Sequence of chain 1.N:
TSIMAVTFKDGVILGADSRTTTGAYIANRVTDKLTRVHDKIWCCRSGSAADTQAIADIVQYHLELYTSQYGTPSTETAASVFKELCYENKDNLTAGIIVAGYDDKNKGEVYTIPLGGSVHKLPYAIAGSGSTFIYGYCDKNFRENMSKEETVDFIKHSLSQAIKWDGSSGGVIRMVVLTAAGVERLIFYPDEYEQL

This protein binds this small molecule.
Small molecule (SMILES): CC(C)C[C@H](NC(=O)[C@H](Cc1ccccc1)NC(=O)c1cnccn1)B(O)O

Binding-site contacts:
Ligand atom C10 contacts residue THR21 of chain 1.N at 4.0 Å.
Ligand atom O8 contacts residue GLY47 of chain 1.N at 4.0 Å.
Ligand atom C24 contacts residue THR52 of chain 1.N at 3.8 Å.
Ligand atom C22 contacts residue THR1 of chain 1.N at 2.7 Å.
Ligand atom O8 contacts residue ALA49 of chain 1.N at 2.9 Å (h-bond).
Ligand atom C3 contacts residue THR21 of chain 1.N at 3.2 Å.
Ligand atom C22 contacts residue LYS33 of chain 1.N at 3.9 Å.
Ligand atom O8 contacts residue SER48 of chain 1.N at 3.9 Å.
Ligand atom C25 contacts residue THR20 of chain 1.N at 3.8 Å.
Ligand atom N9 contacts residue THR21 of chain 1.N at 3.3 Å (h-bond).
Ligand atom C7 contacts residue ALA49 of chain 1.N at 3.9 Å (hydrophobic).
Ligand atom O27 contacts residue SER46 of chain 1.N at 3.9 Å.
Ligand atom C17 contacts residue THR21 of chain 1.N at 3.9 Å.
Ligand atom O19 contacts residue THR20 of chain 1.N at 3.4 Å.
Ligand atom N4 contacts residue THR22 of chain 1.N at 2.8 Å (h-bond).
Ligand atom C11 contacts residue THR21 of chain 1.N at 3.7 Å.
Ligand atom N20 contacts residue THR1 of chain 1.N at 3.7 Å.
Ligand atom N4 contacts residue HIS114 of chain 1.H at 4.0 Å.
Ligand atom C6 contacts residue HIS114 of chain 1.H at 3.2 Å.
Ligand atom C13 contacts residue GLY47 of chain 1.N at 3.6 Å.
Ligand atom B26 contacts residue THR1 of chain 1.N at 1.4 Å.
Ligand atom C18 contacts residue GLY47 of chain 1.N at 3.8 Å.
Ligand atom C5 contacts residue HIS114 of chain 1.H at 2.8 Å.
Ligand atom O27 contacts residue THR1 of chain 1.N at 2.4 Å (h-bond).
Ligand atom C24 contacts residue ARG45 of chain 1.N at 3.5 Å.
Ligand atom C23 contacts residue GLY47 of chain 1.N at 3.9 Å.
Ligand atom C3 contacts residue THR22 of chain 1.N at 3.5 Å.
Ligand atom N20 contacts residue GLY47 of chain 1.N at 3.1 Å (h-bond).
Ligand atom C6 contacts residue SER118 of chain 1.H at 3.4 Å.
Ligand atom O28 contacts residue THR1 of chain 1.N at 2.3 Å (h-bond).
Ligand atom N4 contacts residue THR21 of chain 1.N at 3.9 Å.
Ligand atom O27 contacts residue GLY47 of chain 1.N at 3.3 Å (h-bond).
Ligand atom N1 contacts residue ALA49 of chain 1.N at 3.7 Å.
Ligand atom C10 contacts residue GLY47 of chain 1.N at 3.6 Å.
Ligand atom N1 contacts residue SER118 of chain 1.H at 3.8 Å.
Ligand atom C3 contacts residue THR20 of chain 1.N at 4.0 Å.
Ligand atom B26 contacts residue LYS33 of chain 1.N at 4.0 Å.
Ligand atom C5 contacts residue THR22 of chain 1.N at 3.8 Å.
Ligand atom C21 contacts residue THR1 of chain 1.N at 2.4 Å.
Ligand atom O19 contacts residue THR21 of chain 1.N at 3.1 Å (h-bond).

Sequence of chain 1.H:
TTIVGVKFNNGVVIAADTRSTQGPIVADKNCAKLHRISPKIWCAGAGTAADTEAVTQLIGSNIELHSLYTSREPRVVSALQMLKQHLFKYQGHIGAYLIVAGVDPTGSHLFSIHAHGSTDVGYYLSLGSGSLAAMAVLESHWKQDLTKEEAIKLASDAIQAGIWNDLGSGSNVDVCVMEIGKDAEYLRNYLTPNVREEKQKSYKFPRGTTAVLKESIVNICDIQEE